Binding-site contacts:
Ligand atom O3' contacts residue PHE265 of chain 1.N at 3.8 Å.
Ligand atom OP1 contacts residue NA1 of chain 1.S at 2.4 Å (h-bond).
Ligand atom OP1 contacts residue LYS106 of chain 1.N at 3.6 Å.
Ligand atom OP1 contacts residue THR105 of chain 1.N at 3.9 Å.
Ligand atom P contacts residue NA1 of chain 1.S at 3.5 Å.
Ligand atom O5' contacts residue GLY104 of chain 1.N at 3.4 Å (h-bond).
Ligand atom OP1 contacts residue ALA103 of chain 1.N at 3.4 Å (h-bond).
Ligand atom P contacts residue GLY104 of chain 1.N at 3.5 Å.
Ligand atom C4' contacts residue GLY102 of chain 1.N at 3.5 Å.
Ligand atom C2 contacts residue TYR264 of chain 1.N at 3.9 Å (hydrophobic).
Ligand atom P contacts residue TRP101 of chain 1.N at 3.9 Å.
Ligand atom O2 contacts residue TYR264 of chain 1.N at 3.5 Å (h-bond).
Ligand atom O3' contacts residue GLY102 of chain 1.N at 3.4 Å.
Ligand atom OP1 contacts residue THR107 of chain 1.N at 2.7 Å (h-bond).
Ligand atom OP2 contacts residue THR105 of chain 1.N at 3.5 Å (h-bond).
Ligand atom OP2 contacts residue GLY104 of chain 1.N at 3.9 Å.
Ligand atom OP1 contacts residue TRP101 of chain 1.N at 3.2 Å (h-bond).
Ligand atom OP2 contacts residue GLY104 of chain 1.N at 3.7 Å.
Ligand atom O3' contacts residue ALA103 of chain 1.N at 3.8 Å.
Ligand atom OP1 contacts residue ALA103 of chain 1.N at 3.9 Å.
Ligand atom OP1 contacts residue ARG247 of chain 1.N at 2.6 Å (salt-bridge).
Ligand atom P contacts residue GLY102 of chain 1.N at 3.9 Å.
Ligand atom OP1 contacts residue LYS106 of chain 1.N at 3.7 Å.
Ligand atom OP1 contacts residue ILE100 of chain 1.N at 3.7 Å.
Ligand atom P contacts residue THR107 of chain 1.N at 3.9 Å.
Ligand atom OP1 contacts residue TRP101 of chain 1.N at 3.7 Å.
Ligand atom C4' contacts residue TRP101 of chain 1.N at 3.5 Å (hydrophobic).
Ligand atom O3' contacts residue TRP101 of chain 1.N at 3.4 Å.
Ligand atom P contacts residue LYS106 of chain 1.N at 3.8 Å.
Ligand atom OP1 contacts residue GLY104 of chain 1.N at 2.7 Å (h-bond).
Ligand atom O3' contacts residue LYS231 of chain 1.N at 2.8 Å (salt-bridge).
Ligand atom OP2 contacts residue NA1 of chain 1.S at 3.8 Å.
Ligand atom C5' contacts residue LEU233 of chain 1.N at 3.8 Å (hydrophobic).
Ligand atom C5' contacts residue GLY104 of chain 1.N at 3.4 Å.
Ligand atom O3' contacts residue LYS106 of chain 1.N at 3.7 Å.
Ligand atom C3' contacts residue LYS106 of chain 1.N at 3.8 Å.
Ligand atom C3' contacts residue GLY104 of chain 1.N at 3.9 Å.
Ligand atom OP2 contacts residue LYS106 of chain 1.N at 3.1 Å (salt-bridge).
Ligand atom OP1 contacts residue GLY102 of chain 1.N at 2.7 Å (h-bond).
Ligand atom C5' contacts residue GLY102 of chain 1.N at 3.5 Å.

Sequence of chain 1.N:
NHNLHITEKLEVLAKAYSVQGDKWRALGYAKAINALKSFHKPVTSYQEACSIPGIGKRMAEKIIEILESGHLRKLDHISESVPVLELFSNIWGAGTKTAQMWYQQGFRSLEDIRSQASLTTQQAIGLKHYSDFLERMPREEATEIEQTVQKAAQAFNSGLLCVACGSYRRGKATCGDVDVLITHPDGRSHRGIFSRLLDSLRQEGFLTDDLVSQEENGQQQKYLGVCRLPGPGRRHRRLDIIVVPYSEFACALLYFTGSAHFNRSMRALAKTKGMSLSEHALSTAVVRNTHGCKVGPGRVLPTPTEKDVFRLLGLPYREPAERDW

A small-molecule ligand and the protein it binds are described below.
Small molecule (SMILES): Cc1cn([C@H]2C[C@H](O[P](=O)(O)OC[C@H]3O[C@@H](n4cnc5c(N)ncnc54)C[C@@H]3O[P](=O)(O)OC[C@H]3O[C@@H](n4ccc(N)nc4=O)C[C@@H]3O)[C@@H](CO[P](=O)(O)O[C@H]3C[C@H](n4cnc5c(=O)nc(N)[nH]c54)O[C@@H]3CO[P](=O)(O)O[C@H]3C[C@H](n4cnc5c(N)ncnc54)O[C@@H]3CO[P](=O)(O)O[C@H]3C[C@H](n4ccc(N)nc4=O)O[C@@H]3CO)O2)c(=O)[nH]c1=O